Sequence of chain 31.D:
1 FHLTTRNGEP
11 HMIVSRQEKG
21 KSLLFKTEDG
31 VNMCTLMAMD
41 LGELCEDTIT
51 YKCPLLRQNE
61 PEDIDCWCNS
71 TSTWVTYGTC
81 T

Binding-site contacts:
Ligand atom O6 contacts residue ASN75 of chain 31.C at 3.8 Å.
Ligand atom O6 contacts residue THR48 of chain 31.D at 4.0 Å.
Ligand atom C2 contacts residue ASN75 of chain 31.C at 2.6 Å.
Ligand atom C5 contacts residue ASN75 of chain 31.C at 3.2 Å.
Ligand atom O5 contacts residue THR48 of chain 31.D at 4.0 Å.
Ligand atom C4 contacts residue ASN75 of chain 31.C at 4.0 Å.
Ligand atom O6 contacts residue NAG1 of chain 31.T at 4.1 Å.
Ligand atom C8 contacts residue ASN75 of chain 31.C at 3.0 Å.
Ligand atom C4 contacts residue NAG1 of chain 31.T at 2.9 Å.
Ligand atom C7 contacts residue ASN75 of chain 31.C at 2.8 Å.
Ligand atom O5 contacts residue ASN75 of chain 31.C at 2.1 Å (h-bond).
Ligand atom C3 contacts residue ASN75 of chain 31.C at 3.5 Å.
Ligand atom C3 contacts residue NAG1 of chain 31.T at 3.3 Å.
Ligand atom C2 contacts residue NAG1 of chain 31.T at 4.1 Å.
Ligand atom C6 contacts residue NAG1 of chain 31.T at 3.4 Å.
Ligand atom O7 contacts residue ASN75 of chain 31.C at 3.2 Å (h-bond).
Ligand atom C5 contacts residue NAG1 of chain 31.T at 3.7 Å.
Ligand atom C8 contacts residue MET126 of chain 31.C at 3.7 Å (hydrophobic).
Ligand atom C6 contacts residue ASN75 of chain 31.C at 3.8 Å.
Ligand atom N2 contacts residue ASN75 of chain 31.C at 3.0 Å (h-bond).
Ligand atom C7 contacts residue MET126 of chain 31.C at 3.8 Å (hydrophobic).
Ligand atom O6 contacts residue GLU46 of chain 31.D at 3.8 Å.
Ligand atom C8 contacts residue PHE98 of chain 31.C at 3.6 Å (hydrophobic).
Ligand atom C1 contacts residue ASN75 of chain 31.C at 1.3 Å.
Ligand atom O6 contacts residue CYS45 of chain 31.D at 3.4 Å (h-bond).
Ligand atom O7 contacts residue MET126 of chain 31.C at 3.1 Å.
Ligand atom C6 contacts residue CYS45 of chain 31.D at 4.4 Å (hydrophobic).
Ligand atom C6 contacts residue THR48 of chain 31.D at 4.4 Å.
Ligand atom O3 contacts residue NAG1 of chain 31.T at 2.4 Å (h-bond).
Ligand atom O4 contacts residue NAG1 of chain 31.T at 1.6 Å.

Sequence of chain 31.C:
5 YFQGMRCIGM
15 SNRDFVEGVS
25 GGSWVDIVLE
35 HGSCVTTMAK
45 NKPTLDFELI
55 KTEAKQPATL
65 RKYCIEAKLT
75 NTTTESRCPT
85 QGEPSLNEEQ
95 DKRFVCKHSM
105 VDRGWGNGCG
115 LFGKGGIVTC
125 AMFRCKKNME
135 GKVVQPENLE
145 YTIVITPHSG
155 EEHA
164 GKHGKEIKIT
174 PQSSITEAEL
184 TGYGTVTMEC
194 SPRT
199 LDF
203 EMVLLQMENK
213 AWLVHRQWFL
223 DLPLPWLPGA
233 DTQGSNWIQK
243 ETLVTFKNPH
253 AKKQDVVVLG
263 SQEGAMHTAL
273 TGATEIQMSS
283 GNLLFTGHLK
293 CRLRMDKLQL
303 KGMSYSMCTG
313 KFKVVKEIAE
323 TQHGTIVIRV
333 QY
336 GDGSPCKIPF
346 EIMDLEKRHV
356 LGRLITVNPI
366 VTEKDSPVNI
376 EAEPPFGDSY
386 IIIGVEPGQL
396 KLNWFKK

This small molecule binds to this protein.
Small molecule (SMILES): CC(=O)N[C@@H]1[C@@H](O)[C@H](O)[C@@H](CO)O[C@H]1O